Sequence of chain 2.A:
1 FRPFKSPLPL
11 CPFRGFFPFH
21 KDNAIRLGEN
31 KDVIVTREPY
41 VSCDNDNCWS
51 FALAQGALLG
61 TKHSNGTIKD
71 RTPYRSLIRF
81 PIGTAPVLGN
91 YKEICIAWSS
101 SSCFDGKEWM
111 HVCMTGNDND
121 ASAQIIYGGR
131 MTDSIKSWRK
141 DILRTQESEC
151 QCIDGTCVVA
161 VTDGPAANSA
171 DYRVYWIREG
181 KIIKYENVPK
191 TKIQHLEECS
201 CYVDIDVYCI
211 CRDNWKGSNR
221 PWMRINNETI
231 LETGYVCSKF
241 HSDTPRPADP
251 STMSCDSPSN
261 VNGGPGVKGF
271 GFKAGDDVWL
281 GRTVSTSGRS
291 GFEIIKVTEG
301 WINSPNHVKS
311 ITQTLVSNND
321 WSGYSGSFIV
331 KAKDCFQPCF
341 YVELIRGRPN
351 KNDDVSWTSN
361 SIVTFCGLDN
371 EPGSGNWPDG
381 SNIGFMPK

Sequence of chain 3.A:
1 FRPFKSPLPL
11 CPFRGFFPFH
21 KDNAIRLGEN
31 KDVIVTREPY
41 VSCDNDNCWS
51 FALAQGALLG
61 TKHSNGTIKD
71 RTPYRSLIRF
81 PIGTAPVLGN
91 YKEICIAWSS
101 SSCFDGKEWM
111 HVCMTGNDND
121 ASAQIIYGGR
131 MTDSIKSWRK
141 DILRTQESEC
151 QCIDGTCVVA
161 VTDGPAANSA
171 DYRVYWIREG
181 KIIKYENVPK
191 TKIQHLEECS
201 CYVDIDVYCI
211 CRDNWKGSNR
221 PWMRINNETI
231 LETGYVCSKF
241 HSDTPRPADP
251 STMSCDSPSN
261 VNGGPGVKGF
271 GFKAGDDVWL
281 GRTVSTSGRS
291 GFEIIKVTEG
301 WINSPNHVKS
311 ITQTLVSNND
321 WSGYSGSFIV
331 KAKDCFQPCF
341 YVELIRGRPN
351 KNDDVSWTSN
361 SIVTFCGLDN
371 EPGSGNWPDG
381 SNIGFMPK

This protein binds this small molecule.
Small molecule (SMILES): CC(=O)N[C@H]1[C@H](O[C@H]2[C@H](O)[C@@H](NC(C)=O)CO[C@@H]2CO[C@@H]2O[C@@H](C)[C@@H](O)[C@@H](O)[C@@H]2O)O[C@H](CO)[C@@H](O)[C@@H]1O

Binding-site contacts:
Ligand atom C3 contacts residue ASN65 of chain 2.A at 3.7 Å.
Ligand atom C7 contacts residue SER356 of chain 2.A at 4.0 Å.
Ligand atom C1 contacts residue SER356 of chain 2.A at 4.2 Å.
Ligand atom C2 contacts residue ASN65 of chain 2.A at 2.4 Å.
Ligand atom C8 contacts residue LYS388 of chain 2.A at 3.7 Å.
Ligand atom C1 contacts residue ASN65 of chain 2.A at 1.4 Å.
Ligand atom C3 contacts residue PHE385 of chain 3.A at 4.4 Å (hydrophobic).
Ligand atom O5 contacts residue ASN65 of chain 2.A at 2.4 Å (h-bond).
Ligand atom C8 contacts residue ASN65 of chain 2.A at 4.5 Å.
Ligand atom O3 contacts residue PHE385 of chain 3.A at 4.0 Å.
Ligand atom C4 contacts residue ASN65 of chain 2.A at 4.2 Å.
Ligand atom N2 contacts residue SER356 of chain 2.A at 3.7 Å.
Ligand atom C8 contacts residue SER356 of chain 2.A at 3.9 Å.
Ligand atom O7 contacts residue ASN65 of chain 2.A at 3.6 Å (h-bond).
Ligand atom N2 contacts residue ASN65 of chain 2.A at 2.8 Å (h-bond).
Ligand atom C7 contacts residue ASN65 of chain 2.A at 3.4 Å.
Ligand atom C5 contacts residue ASN65 of chain 2.A at 3.6 Å.
Ligand atom C4 contacts residue PHE385 of chain 3.A at 4.4 Å (hydrophobic).